Binding-site contacts:
Ligand atom C3 contacts residue TYR124 of chain 1.B at 3.5 Å (hydrophobic).
Ligand atom C5 contacts residue ASN99 of chain 1.B at 3.6 Å.
Ligand atom C4 contacts residue TYR124 of chain 1.B at 3.6 Å (hydrophobic).
Ligand atom C5 contacts residue TYR124 of chain 1.B at 3.4 Å (hydrophobic).
Ligand atom C8 contacts residue ALA186 of chain 1.B at 3.4 Å (hydrophobic).
Ligand atom C1 contacts residue PRO104 of chain 1.B at 3.6 Å (hydrophobic).
Ligand atom O7 contacts residue ARG188 of chain 1.B at 2.8 Å (salt-bridge).
Ligand atom O7 contacts residue THR187 of chain 1.B at 3.6 Å.
Ligand atom C3 contacts residue ASN99 of chain 1.B at 3.7 Å.
Ligand atom O5 contacts residue PRO104 of chain 1.B at 3.7 Å.
Ligand atom O6 contacts residue ILE255 of chain 1.B at 3.9 Å.
Ligand atom C2 contacts residue ASN99 of chain 1.B at 2.3 Å.
Ligand atom C7 contacts residue ILE106 of chain 1.B at 3.6 Å (hydrophobic).
Ligand atom O7 contacts residue ASN99 of chain 1.B at 3.8 Å.
Ligand atom C8 contacts residue GLY98 of chain 1.B at 3.3 Å.
Ligand atom C7 contacts residue ASN99 of chain 1.B at 3.4 Å.
Ligand atom C1 contacts residue TYR124 of chain 1.B at 3.8 Å (hydrophobic).
Ligand atom C8 contacts residue THR187 of chain 1.B at 4.0 Å.
Ligand atom C7 contacts residue PRO104 of chain 1.B at 3.9 Å (hydrophobic).
Ligand atom C1 contacts residue ASN99 of chain 1.B at 1.4 Å.
Ligand atom O5 contacts residue TYR124 of chain 1.B at 3.2 Å (h-bond).
Ligand atom O5 contacts residue GLN103 of chain 1.B at 3.5 Å.
Ligand atom C7 contacts residue ARG188 of chain 1.B at 3.5 Å.
Ligand atom O5 contacts residue ASN99 of chain 1.B at 2.3 Å (h-bond).
Ligand atom N2 contacts residue PRO104 of chain 1.B at 2.9 Å (h-bond).
Ligand atom C6 contacts residue TYR124 of chain 1.B at 3.5 Å (hydrophobic).
Ligand atom C5 contacts residue ARG188 of chain 1.B at 4.1 Å.
Ligand atom O6 contacts residue GLN103 of chain 1.B at 2.7 Å (h-bond).
Ligand atom C2 contacts residue PRO104 of chain 1.B at 3.2 Å (hydrophobic).
Ligand atom C8 contacts residue LEU97 of chain 1.B at 3.5 Å (hydrophobic).
Ligand atom O3 contacts residue ILE106 of chain 1.B at 3.6 Å.
Ligand atom C2 contacts residue TYR124 of chain 1.B at 4.1 Å (hydrophobic).
Ligand atom N2 contacts residue ASN99 of chain 1.B at 2.8 Å (h-bond).
Ligand atom C7 contacts residue GLY98 of chain 1.B at 4.1 Å.
Ligand atom N2 contacts residue ILE106 of chain 1.B at 3.6 Å.
Ligand atom C8 contacts residue ARG188 of chain 1.B at 3.6 Å.
Ligand atom C8 contacts residue ILE106 of chain 1.B at 3.7 Å (hydrophobic).
Ligand atom O3 contacts residue TYR124 of chain 1.B at 2.7 Å (h-bond).
Ligand atom C6 contacts residue GLN103 of chain 1.B at 3.0 Å.
Ligand atom C5 contacts residue GLN103 of chain 1.B at 4.0 Å.

The small molecule below binds the protein below.
Small molecule (SMILES): CC(=O)N[C@H]1[C@H](O[C@H]2[C@H](O)[C@@H](NC(C)=O)CO[C@@H]2CO)O[C@H](CO)[C@@H](O[C@@H]2O[C@H](CO)[C@@H](O)[C@H](O)[C@@H]2O)[C@@H]1O

Sequence of chain 1.B:
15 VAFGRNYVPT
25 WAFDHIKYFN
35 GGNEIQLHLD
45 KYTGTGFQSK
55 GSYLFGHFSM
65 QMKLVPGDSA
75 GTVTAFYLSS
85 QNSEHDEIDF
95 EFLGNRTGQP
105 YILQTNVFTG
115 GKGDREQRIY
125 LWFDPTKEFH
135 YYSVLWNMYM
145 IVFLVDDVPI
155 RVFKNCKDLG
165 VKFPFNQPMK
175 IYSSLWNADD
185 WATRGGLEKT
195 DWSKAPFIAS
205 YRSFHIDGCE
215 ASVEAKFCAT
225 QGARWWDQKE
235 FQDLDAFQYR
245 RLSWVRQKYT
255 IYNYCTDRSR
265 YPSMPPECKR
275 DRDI